Sequence of chain 1.A:
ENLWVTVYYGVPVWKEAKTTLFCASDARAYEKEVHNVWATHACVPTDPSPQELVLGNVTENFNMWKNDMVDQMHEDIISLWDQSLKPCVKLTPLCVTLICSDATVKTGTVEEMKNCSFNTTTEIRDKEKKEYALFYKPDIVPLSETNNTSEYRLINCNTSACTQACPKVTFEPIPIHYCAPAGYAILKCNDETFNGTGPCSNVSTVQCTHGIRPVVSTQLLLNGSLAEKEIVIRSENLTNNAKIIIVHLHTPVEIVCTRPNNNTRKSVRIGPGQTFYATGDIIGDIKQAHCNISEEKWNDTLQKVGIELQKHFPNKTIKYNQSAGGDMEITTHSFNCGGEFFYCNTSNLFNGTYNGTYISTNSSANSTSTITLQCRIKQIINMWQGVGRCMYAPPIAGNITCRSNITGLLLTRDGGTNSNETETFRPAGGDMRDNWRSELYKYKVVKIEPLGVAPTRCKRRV

A small-molecule ligand and the protein it binds are described below.
Small molecule (SMILES): CC(=O)N[C@H]1[C@H](O[C@H]2[C@H](O)[C@@H](NC(C)=O)CO[C@@H]2CO)O[C@H](CO)[C@@H](O[C@@H]2O[C@H](CO)[C@@H](O)[C@H](O)[C@@H]2O)[C@@H]1O

Binding-site contacts:
Ligand atom C8 contacts residue CYS403 of chain 1.A at 4.2 Å (hydrophobic).
Ligand atom C6 contacts residue SER405 of chain 1.A at 3.8 Å.
Ligand atom C4 contacts residue ASN224 of chain 1.A at 4.1 Å.
Ligand atom N2 contacts residue ASN224 of chain 1.A at 2.9 Å (h-bond).
Ligand atom C5 contacts residue ARG404 of chain 1.A at 3.5 Å.
Ligand atom O4 contacts residue ARG404 of chain 1.A at 4.2 Å.
Ligand atom C7 contacts residue LEU223 of chain 1.A at 4.1 Å (hydrophobic).
Ligand atom C7 contacts residue CYS338 of chain 1.A at 4.3 Å (hydrophobic).
Ligand atom C3 contacts residue CYS403 of chain 1.A at 4.5 Å (hydrophobic).
Ligand atom C3 contacts residue ARG404 of chain 1.A at 3.9 Å.
Ligand atom C8 contacts residue LEU223 of chain 1.A at 4.1 Å (hydrophobic).
Ligand atom C7 contacts residue ASN224 of chain 1.A at 3.5 Å.
Ligand atom C7 contacts residue ARG404 of chain 1.A at 4.4 Å.
Ligand atom O5 contacts residue ASN224 of chain 1.A at 2.3 Å (h-bond).
Ligand atom C5 contacts residue ASN224 of chain 1.A at 3.6 Å.
Ligand atom O7 contacts residue CYS338 of chain 1.A at 4.1 Å.
Ligand atom O7 contacts residue LEU223 of chain 1.A at 4.2 Å.
Ligand atom N2 contacts residue LEU223 of chain 1.A at 4.5 Å.
Ligand atom C7 contacts residue CYS403 of chain 1.A at 4.0 Å (hydrophobic).
Ligand atom O7 contacts residue ARG404 of chain 1.A at 3.2 Å (salt-bridge).
Ligand atom C8 contacts residue CYS338 of chain 1.A at 3.8 Å (hydrophobic).
Ligand atom O5 contacts residue ARG404 of chain 1.A at 4.2 Å.
Ligand atom C1 contacts residue ARG404 of chain 1.A at 4.1 Å.
Ligand atom O6 contacts residue GLU173 of chain 1.A at 4.3 Å.
Ligand atom C2 contacts residue ASN224 of chain 1.A at 2.4 Å.
Ligand atom O7 contacts residue CYS403 of chain 1.A at 3.5 Å (h-bond).
Ligand atom O5 contacts residue SER405 of chain 1.A at 3.8 Å.
Ligand atom C5 contacts residue SER405 of chain 1.A at 3.6 Å.
Ligand atom C8 contacts residue ASN337 of chain 1.A at 3.4 Å.
Ligand atom C3 contacts residue ASN224 of chain 1.A at 3.7 Å.
Ligand atom C4 contacts residue ARG404 of chain 1.A at 4.1 Å.
Ligand atom C1 contacts residue SER405 of chain 1.A at 4.2 Å.
Ligand atom C1 contacts residue ASN224 of chain 1.A at 1.4 Å.
Ligand atom O7 contacts residue ASN224 of chain 1.A at 3.6 Å.